Binding-site contacts:
Ligand atom C1 contacts residue ASN166 of chain 1.E at 1.4 Å.
Ligand atom C8 contacts residue ASP238 of chain 1.E at 4.5 Å.
Ligand atom C3 contacts residue ASN166 of chain 1.E at 3.8 Å.
Ligand atom N2 contacts residue ALA239 of chain 1.E at 4.2 Å.
Ligand atom O5 contacts residue ASN166 of chain 1.E at 2.3 Å (h-bond).
Ligand atom C7 contacts residue ASN166 of chain 1.E at 4.1 Å.
Ligand atom N2 contacts residue ASN237 of chain 1.E at 3.9 Å.
Ligand atom C1 contacts residue ASN237 of chain 1.E at 4.3 Å.
Ligand atom C2 contacts residue ASN237 of chain 1.E at 4.4 Å.
Ligand atom C8 contacts residue ALA239 of chain 1.E at 3.7 Å (hydrophobic).
Ligand atom C2 contacts residue ASN166 of chain 1.E at 2.5 Å.
Ligand atom C3 contacts residue ASN237 of chain 1.E at 4.3 Å.
Ligand atom N2 contacts residue ASN166 of chain 1.E at 3.0 Å (h-bond).
Ligand atom C8 contacts residue SER218 of chain 1.A at 3.5 Å.
Ligand atom O6 contacts residue ASN237 of chain 1.E at 4.5 Å.
Ligand atom C5 contacts residue ASN166 of chain 1.E at 3.6 Å.
Ligand atom C4 contacts residue ASN166 of chain 1.E at 4.2 Å.
Ligand atom C7 contacts residue ALA239 of chain 1.E at 4.3 Å (hydrophobic).

Sequence of chain 1.E:
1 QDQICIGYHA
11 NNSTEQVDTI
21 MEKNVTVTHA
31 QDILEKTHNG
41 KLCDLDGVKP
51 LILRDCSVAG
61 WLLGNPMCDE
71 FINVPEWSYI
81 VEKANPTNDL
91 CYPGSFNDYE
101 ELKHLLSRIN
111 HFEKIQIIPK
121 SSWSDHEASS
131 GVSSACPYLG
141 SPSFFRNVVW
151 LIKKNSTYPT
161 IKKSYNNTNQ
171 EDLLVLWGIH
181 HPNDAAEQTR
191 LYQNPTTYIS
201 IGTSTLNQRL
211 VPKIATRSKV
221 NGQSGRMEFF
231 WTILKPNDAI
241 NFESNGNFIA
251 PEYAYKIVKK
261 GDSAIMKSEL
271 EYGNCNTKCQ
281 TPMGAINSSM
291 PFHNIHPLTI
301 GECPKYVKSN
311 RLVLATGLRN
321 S

A protein and the small-molecule ligand that binds it are described below.
Small molecule (SMILES): CC(=O)N[C@@H]1[C@@H](O)[C@H](O)[C@@H](CO)O[C@H]1O

Sequence of chain 1.A:
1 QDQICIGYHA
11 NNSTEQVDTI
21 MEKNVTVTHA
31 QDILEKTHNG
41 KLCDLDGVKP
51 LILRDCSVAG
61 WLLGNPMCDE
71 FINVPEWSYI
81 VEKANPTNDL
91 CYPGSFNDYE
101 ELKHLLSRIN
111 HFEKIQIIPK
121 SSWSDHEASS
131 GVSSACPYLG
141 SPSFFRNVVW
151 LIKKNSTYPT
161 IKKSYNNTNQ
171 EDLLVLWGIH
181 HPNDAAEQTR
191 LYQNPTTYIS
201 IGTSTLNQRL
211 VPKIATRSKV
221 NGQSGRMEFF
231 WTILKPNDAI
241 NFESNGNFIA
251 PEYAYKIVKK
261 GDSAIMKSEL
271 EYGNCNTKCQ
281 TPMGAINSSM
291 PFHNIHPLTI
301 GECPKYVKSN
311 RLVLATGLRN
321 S